This small molecule binds to this protein.
Small molecule (SMILES): CC(=O)N[C@H]1[C@H](O[C@H]2[C@H](O)[C@@H](NC(C)=O)CO[C@@H]2CO)O[C@H](CO)[C@@H](O[C@@H]2O[C@H](CO[C@H]3O[C@H](CO)[C@@H](O)[C@H](O)[C@@H]3O)[C@@H](O)[C@H](O[C@H]3O[C@H](CO)[C@@H](O)[C@H](O)[C@@H]3O)[C@@H]2O)[C@@H]1O

Binding-site contacts:
Ligand atom C8 contacts residue ASN344 of chain 1.N at 3.5 Å.
Ligand atom C4 contacts residue LYS33 of chain 1.N at 3.5 Å.
Ligand atom C3 contacts residue LYS33 of chain 1.N at 4.0 Å.
Ligand atom O7 contacts residue PRO180 of chain 1.N at 3.8 Å.
Ligand atom C7 contacts residue SER413 of chain 1.N at 3.9 Å.
Ligand atom C5 contacts residue GLU179 of chain 1.N at 3.5 Å.
Ligand atom C2 contacts residue ASN230 of chain 1.N at 2.4 Å.
Ligand atom C5 contacts residue ASN230 of chain 1.N at 3.6 Å.
Ligand atom N2 contacts residue ASN230 of chain 1.N at 2.9 Å (h-bond).
Ligand atom O5 contacts residue ASN230 of chain 1.N at 2.2 Å (h-bond).
Ligand atom N2 contacts residue SER413 of chain 1.N at 2.9 Å (h-bond).
Ligand atom O7 contacts residue ASN230 of chain 1.N at 3.8 Å.
Ligand atom O3 contacts residue CYS411 of chain 1.N at 3.6 Å (h-bond).
Ligand atom O5 contacts residue VAL412 of chain 1.N at 4.0 Å.
Ligand atom O5 contacts residue NAG1 of chain 1.HA at 3.3 Å.
Ligand atom C6 contacts residue NAG1 of chain 1.HA at 3.8 Å.
Ligand atom C2 contacts residue SER413 of chain 1.N at 3.5 Å.
Ligand atom C7 contacts residue ASN230 of chain 1.N at 3.6 Å.
Ligand atom O7 contacts residue CYS411 of chain 1.N at 4.0 Å.
Ligand atom O6 contacts residue NAG1 of chain 1.HA at 3.9 Å.
Ligand atom O3 contacts residue CYS345 of chain 1.N at 3.6 Å.
Ligand atom C2 contacts residue LYS33 of chain 1.N at 4.0 Å.
Ligand atom O5 contacts residue LYS33 of chain 1.N at 3.8 Å.
Ligand atom O2 contacts residue LYS33 of chain 1.N at 3.0 Å (salt-bridge).
Ligand atom O3 contacts residue GLU179 of chain 1.N at 3.9 Å.
Ligand atom C8 contacts residue LEU229 of chain 1.N at 3.7 Å (hydrophobic).
Ligand atom C1 contacts residue SER413 of chain 1.N at 3.5 Å.
Ligand atom C1 contacts residue ASN230 of chain 1.N at 1.4 Å.
Ligand atom O6 contacts residue GLU179 of chain 1.N at 2.3 Å (salt-bridge).
Ligand atom C4 contacts residue VAL412 of chain 1.N at 4.0 Å (hydrophobic).
Ligand atom C3 contacts residue CYS411 of chain 1.N at 3.9 Å (hydrophobic).
Ligand atom C8 contacts residue VAL222 of chain 1.N at 3.8 Å (hydrophobic).
Ligand atom C6 contacts residue GLU179 of chain 1.N at 3.3 Å.
Ligand atom O7 contacts residue VAL412 of chain 1.N at 3.2 Å (h-bond).
Ligand atom C3 contacts residue SER413 of chain 1.N at 3.8 Å.
Ligand atom O5 contacts residue GLU179 of chain 1.N at 3.5 Å (salt-bridge).
Ligand atom O4 contacts residue VAL412 of chain 1.N at 3.9 Å.
Ligand atom O7 contacts residue VAL222 of chain 1.N at 3.9 Å.
Ligand atom C5 contacts residue VAL412 of chain 1.N at 3.4 Å (hydrophobic).
Ligand atom C3 contacts residue ASN230 of chain 1.N at 3.8 Å.

Sequence of chain 1.N:
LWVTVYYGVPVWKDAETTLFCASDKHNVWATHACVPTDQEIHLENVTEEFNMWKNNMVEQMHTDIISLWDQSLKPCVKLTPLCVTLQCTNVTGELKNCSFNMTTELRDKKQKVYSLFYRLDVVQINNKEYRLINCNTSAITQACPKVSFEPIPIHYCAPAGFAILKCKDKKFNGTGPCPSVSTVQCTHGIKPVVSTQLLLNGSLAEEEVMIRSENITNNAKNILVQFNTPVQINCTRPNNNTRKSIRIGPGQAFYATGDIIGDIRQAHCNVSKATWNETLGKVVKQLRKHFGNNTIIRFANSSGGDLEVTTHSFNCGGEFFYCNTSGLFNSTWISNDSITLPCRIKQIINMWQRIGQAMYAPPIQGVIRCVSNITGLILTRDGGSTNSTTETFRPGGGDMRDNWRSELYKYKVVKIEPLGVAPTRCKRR